Sequence of chain 1.B:
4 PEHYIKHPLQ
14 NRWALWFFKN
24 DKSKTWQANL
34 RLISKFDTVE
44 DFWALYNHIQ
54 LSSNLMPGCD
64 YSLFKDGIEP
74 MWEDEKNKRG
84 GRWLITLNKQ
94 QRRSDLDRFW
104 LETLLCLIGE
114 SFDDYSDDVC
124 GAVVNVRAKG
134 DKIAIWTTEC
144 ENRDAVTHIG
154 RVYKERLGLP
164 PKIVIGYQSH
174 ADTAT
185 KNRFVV

Binding-site contacts:
Ligand atom C8 contacts residue TRP75 of chain 1.B at 4.0 Å (hydrophobic).
Ligand atom N2 contacts residue GLU76 of chain 1.B at 2.4 Å (salt-bridge).
Ligand atom C6 contacts residue TRP75 of chain 1.B at 3.5 Å (hydrophobic).
Ligand atom N7 contacts residue TRP75 of chain 1.B at 3.6 Å.
Ligand atom OA2 contacts residue LYS135 of chain 1.B at 2.4 Å (salt-bridge).
Ligand atom C2 contacts residue GLU76 of chain 1.B at 3.4 Å.
Ligand atom O6 contacts residue MET74 of chain 1.B at 3.2 Å.
Ligand atom C6 contacts residue GLU76 of chain 1.B at 3.9 Å.
Ligand atom O6 contacts residue GLU76 of chain 1.B at 3.8 Å.
Ligand atom SB contacts residue LYS135 of chain 1.B at 3.3 Å.
Ligand atom N1 contacts residue TRP29 of chain 1.B at 3.5 Å.
Ligand atom OC2 contacts residue ARG130 of chain 1.B at 2.7 Å (salt-bridge).
Ligand atom C2' contacts residue TRP75 of chain 1.B at 4.0 Å (hydrophobic).
Ligand atom N1 contacts residue TRP75 of chain 1.B at 3.6 Å.
Ligand atom N1 contacts residue GLU76 of chain 1.B at 3.0 Å (salt-bridge).
Ligand atom OA3 contacts residue LYS135 of chain 1.B at 3.6 Å (salt-bridge).
Ligand atom N3 contacts residue TRP75 of chain 1.B at 4.0 Å.
Ligand atom N9 contacts residue TRP29 of chain 1.B at 3.6 Å (h-bond).
Ligand atom C2 contacts residue TRP29 of chain 1.B at 3.7 Å (hydrophobic).
Ligand atom OAB contacts residue LYS135 of chain 1.B at 4.0 Å.
Ligand atom N3 contacts residue TRP29 of chain 1.B at 3.7 Å.
Ligand atom C4 contacts residue TRP75 of chain 1.B at 3.9 Å (hydrophobic).
Ligand atom O4' contacts residue TRP29 of chain 1.B at 3.3 Å.
Ligand atom C4 contacts residue TRP29 of chain 1.B at 3.5 Å (hydrophobic).
Ligand atom N7 contacts residue TRP29 of chain 1.B at 3.3 Å.
Ligand atom C8 contacts residue TRP29 of chain 1.B at 3.4 Å (hydrophobic).
Ligand atom C5 contacts residue TRP75 of chain 1.B at 3.8 Å (hydrophobic).
Ligand atom C2 contacts residue TRP75 of chain 1.B at 3.9 Å (hydrophobic).
Ligand atom C5 contacts residue TRP29 of chain 1.B at 3.5 Å (hydrophobic).
Ligand atom CM7 contacts residue TRP29 of chain 1.B at 3.5 Å (hydrophobic).
Ligand atom O6 contacts residue TRP75 of chain 1.B at 2.8 Å (h-bond).
Ligand atom C1' contacts residue TRP29 of chain 1.B at 3.6 Å (hydrophobic).
Ligand atom OB contacts residue ARG130 of chain 1.B at 2.7 Å (salt-bridge).
Ligand atom CM7 contacts residue TRP75 of chain 1.B at 3.7 Å (hydrophobic).
Ligand atom PB contacts residue ARG130 of chain 1.B at 3.7 Å.
Ligand atom SB contacts residue ARG130 of chain 1.B at 3.6 Å.
Ligand atom C6 contacts residue TRP29 of chain 1.B at 3.4 Å (hydrophobic).
Ligand atom PA contacts residue LYS135 of chain 1.B at 3.4 Å.
Ligand atom O6 contacts residue TRP29 of chain 1.B at 3.5 Å.
Ligand atom PC contacts residue ARG130 of chain 1.B at 4.0 Å.

This protein binds this small molecule.
Small molecule (SMILES): CO[C@@H]1[C@H](O)[C@@H](COP(=O)(O)O[P](=O)(S)OP(=O)(O)O)O[C@H]1n1c[n+](C)c2c(=O)[nH]c(N)nc21